Sequence of chain 1.A:
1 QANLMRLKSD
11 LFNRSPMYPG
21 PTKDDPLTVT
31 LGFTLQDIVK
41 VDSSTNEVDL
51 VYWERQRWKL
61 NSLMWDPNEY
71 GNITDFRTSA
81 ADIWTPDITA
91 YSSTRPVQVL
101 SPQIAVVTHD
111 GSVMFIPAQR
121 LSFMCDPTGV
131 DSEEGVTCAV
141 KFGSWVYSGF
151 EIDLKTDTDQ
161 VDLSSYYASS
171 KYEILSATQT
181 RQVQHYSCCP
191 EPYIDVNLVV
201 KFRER

Sequence of chain 1.B:
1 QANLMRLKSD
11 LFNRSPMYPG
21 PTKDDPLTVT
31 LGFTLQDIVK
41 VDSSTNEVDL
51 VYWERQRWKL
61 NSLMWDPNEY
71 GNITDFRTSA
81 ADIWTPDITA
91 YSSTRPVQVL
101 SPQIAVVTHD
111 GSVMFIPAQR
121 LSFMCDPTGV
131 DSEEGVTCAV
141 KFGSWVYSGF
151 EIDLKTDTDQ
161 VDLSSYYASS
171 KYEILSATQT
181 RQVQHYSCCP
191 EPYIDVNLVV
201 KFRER

A protein and the small-molecule ligand that binds it are described below.
Small molecule (SMILES): CN1[C@@H]2CCC[C@H]1CC(NC(=O)c1nn(C)c3ccccc13)C2

Binding-site contacts:
Ligand atom C23 contacts residue CYS188 of chain 1.A at 3.6 Å (hydrophobic).
Ligand atom C09 contacts residue TRP145 of chain 1.A at 3.8 Å (hydrophobic).
Ligand atom C05 contacts residue TRP53 of chain 1.B at 3.8 Å (hydrophobic).
Ligand atom O13 contacts residue ILE116 of chain 1.B at 3.8 Å.
Ligand atom C03 contacts residue TRP145 of chain 1.A at 3.8 Å (hydrophobic).
Ligand atom C22 contacts residue ARG55 of chain 1.B at 3.7 Å.
Ligand atom O13 contacts residue CYS189 of chain 1.A at 3.9 Å.
Ligand atom C12 contacts residue ILE116 of chain 1.B at 4.0 Å (hydrophobic).
Ligand atom C12 contacts residue CYS189 of chain 1.A at 4.0 Å (hydrophobic).
Ligand atom C07 contacts residue TRP145 of chain 1.A at 3.5 Å (hydrophobic).
Ligand atom C14 contacts residue ILE116 of chain 1.B at 4.2 Å (hydrophobic).
Ligand atom C17 contacts residue ASP162 of chain 1.B at 3.5 Å.
Ligand atom C18 contacts residue ARG55 of chain 1.B at 3.7 Å.
Ligand atom C03 contacts residue TYR193 of chain 1.A at 3.6 Å (hydrophobic).
Ligand atom C04 contacts residue TYR193 of chain 1.A at 4.2 Å (hydrophobic).
Ligand atom C01 contacts residue TRP145 of chain 1.A at 3.6 Å (hydrophobic).
Ligand atom C18 contacts residue CYS188 of chain 1.A at 3.5 Å (hydrophobic).
Ligand atom C19 contacts residue CYS188 of chain 1.A at 4.0 Å (hydrophobic).
Ligand atom C10 contacts residue TRP145 of chain 1.A at 3.9 Å (hydrophobic).
Ligand atom C19 contacts residue ARG55 of chain 1.B at 3.4 Å.
Ligand atom C10 contacts residue TYR193 of chain 1.A at 3.8 Å (hydrophobic).
Ligand atom N16 contacts residue CYS188 of chain 1.A at 3.6 Å.
Ligand atom C06 contacts residue TRP145 of chain 1.A at 4.1 Å (hydrophobic).
Ligand atom C06 contacts residue TRP53 of chain 1.B at 3.6 Å (hydrophobic).
Ligand atom N15 contacts residue CYS188 of chain 1.A at 3.8 Å.
Ligand atom C23 contacts residue ARG55 of chain 1.B at 3.8 Å.
Ligand atom C17 contacts residue THR34 of chain 1.B at 3.4 Å.
Ligand atom C10 contacts residue CYS189 of chain 1.A at 4.0 Å (hydrophobic).
Ligand atom C21 contacts residue ARG55 of chain 1.B at 3.5 Å.
Ligand atom C14 contacts residue CYS188 of chain 1.A at 3.6 Å (hydrophobic).
Ligand atom C08 contacts residue TRP145 of chain 1.A at 3.6 Å (hydrophobic).
Ligand atom N02 contacts residue TYR193 of chain 1.A at 4.2 Å.
Ligand atom C21 contacts residue MET114 of chain 1.B at 4.0 Å (hydrophobic).
Ligand atom C04 contacts residue TYR186 of chain 1.A at 3.9 Å (hydrophobic).
Ligand atom C01 contacts residue SER144 of chain 1.A at 3.5 Å.
Ligand atom C01 contacts residue TYR193 of chain 1.A at 4.0 Å (hydrophobic).
Ligand atom C01 contacts residue TYR91 of chain 1.A at 3.1 Å (hydrophobic).
Ligand atom C12 contacts residue CYS188 of chain 1.A at 3.9 Å (hydrophobic).
Ligand atom C20 contacts residue ARG55 of chain 1.B at 3.4 Å.
Ligand atom N02 contacts residue TRP145 of chain 1.A at 3.0 Å (h-bond).